This protein binds this small molecule.
Small molecule (SMILES): CC(=O)N[C@@H]1[C@@H](O)[C@H](O)[C@@H](CO)O[C@H]1O

Sequence of chain 1.B:
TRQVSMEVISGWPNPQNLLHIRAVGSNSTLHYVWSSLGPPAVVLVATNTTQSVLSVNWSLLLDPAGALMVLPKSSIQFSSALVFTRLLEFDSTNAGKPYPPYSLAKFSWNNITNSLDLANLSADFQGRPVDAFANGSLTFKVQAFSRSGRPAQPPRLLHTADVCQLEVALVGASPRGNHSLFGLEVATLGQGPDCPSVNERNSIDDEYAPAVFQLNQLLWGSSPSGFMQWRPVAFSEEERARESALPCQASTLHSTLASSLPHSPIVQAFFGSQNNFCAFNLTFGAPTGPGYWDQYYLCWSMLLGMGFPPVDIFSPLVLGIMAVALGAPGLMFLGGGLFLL

Binding-site contacts:
Ligand atom C1 contacts residue ASN228 of chain 1.B at 1.4 Å.
Ligand atom C7 contacts residue ASN228 of chain 1.B at 3.7 Å.
Ligand atom C5 contacts residue ASN228 of chain 1.B at 3.7 Å.
Ligand atom C2 contacts residue ASN228 of chain 1.B at 2.5 Å.
Ligand atom N2 contacts residue ASN228 of chain 1.B at 2.9 Å (h-bond).
Ligand atom O7 contacts residue ASN228 of chain 1.B at 4.0 Å.
Ligand atom C3 contacts residue ASN228 of chain 1.B at 3.8 Å.
Ligand atom O5 contacts residue ASN228 of chain 1.B at 2.4 Å (h-bond).
Ligand atom C4 contacts residue ASN228 of chain 1.B at 4.2 Å.